Binding-site contacts:
Ligand atom C7 contacts residue ASN154 of chain 8.D at 3.2 Å.
Ligand atom O3 contacts residue HIS148 of chain 8.D at 3.7 Å.
Ligand atom O7 contacts residue SER149 of chain 8.D at 3.4 Å (h-bond).
Ligand atom C1 contacts residue HIS158 of chain 8.D at 3.9 Å.
Ligand atom O6 contacts residue GLY157 of chain 8.D at 3.1 Å.
Ligand atom C6 contacts residue HIS158 of chain 8.D at 4.3 Å.
Ligand atom C7 contacts residue VAL153 of chain 8.D at 3.6 Å (hydrophobic).
Ligand atom C8 contacts residue VAL153 of chain 8.D at 3.2 Å (hydrophobic).
Ligand atom C3 contacts residue ASN154 of chain 8.D at 3.8 Å.
Ligand atom C2 contacts residue HIS158 of chain 8.D at 3.7 Å.
Ligand atom C5 contacts residue HIS158 of chain 8.D at 4.2 Å.
Ligand atom C4 contacts residue ASN154 of chain 8.D at 4.3 Å.
Ligand atom C3 contacts residue HIS158 of chain 8.D at 4.4 Å.
Ligand atom C1 contacts residue ASN154 of chain 8.D at 1.4 Å.
Ligand atom O6 contacts residue HIS158 of chain 8.D at 4.2 Å.
Ligand atom C4 contacts residue HIS158 of chain 8.D at 4.1 Å.
Ligand atom C7 contacts residue SER149 of chain 8.D at 4.4 Å.
Ligand atom O7 contacts residue ASN154 of chain 8.D at 4.2 Å.
Ligand atom O6 contacts residue ASN154 of chain 8.D at 4.2 Å.
Ligand atom C5 contacts residue ASN154 of chain 8.D at 3.7 Å.
Ligand atom C8 contacts residue ASN154 of chain 8.D at 3.1 Å.
Ligand atom O7 contacts residue VAL153 of chain 8.D at 3.3 Å.
Ligand atom O7 contacts residue GLY150 of chain 8.D at 3.4 Å.
Ligand atom N2 contacts residue ASN154 of chain 8.D at 2.8 Å (h-bond).
Ligand atom O5 contacts residue ASN154 of chain 8.D at 2.4 Å (h-bond).
Ligand atom C2 contacts residue ASN154 of chain 8.D at 2.5 Å.
Ligand atom O5 contacts residue HIS158 of chain 8.D at 3.5 Å.
Ligand atom C6 contacts residue GLY157 of chain 8.D at 3.9 Å.

Sequence of chain 8.D:
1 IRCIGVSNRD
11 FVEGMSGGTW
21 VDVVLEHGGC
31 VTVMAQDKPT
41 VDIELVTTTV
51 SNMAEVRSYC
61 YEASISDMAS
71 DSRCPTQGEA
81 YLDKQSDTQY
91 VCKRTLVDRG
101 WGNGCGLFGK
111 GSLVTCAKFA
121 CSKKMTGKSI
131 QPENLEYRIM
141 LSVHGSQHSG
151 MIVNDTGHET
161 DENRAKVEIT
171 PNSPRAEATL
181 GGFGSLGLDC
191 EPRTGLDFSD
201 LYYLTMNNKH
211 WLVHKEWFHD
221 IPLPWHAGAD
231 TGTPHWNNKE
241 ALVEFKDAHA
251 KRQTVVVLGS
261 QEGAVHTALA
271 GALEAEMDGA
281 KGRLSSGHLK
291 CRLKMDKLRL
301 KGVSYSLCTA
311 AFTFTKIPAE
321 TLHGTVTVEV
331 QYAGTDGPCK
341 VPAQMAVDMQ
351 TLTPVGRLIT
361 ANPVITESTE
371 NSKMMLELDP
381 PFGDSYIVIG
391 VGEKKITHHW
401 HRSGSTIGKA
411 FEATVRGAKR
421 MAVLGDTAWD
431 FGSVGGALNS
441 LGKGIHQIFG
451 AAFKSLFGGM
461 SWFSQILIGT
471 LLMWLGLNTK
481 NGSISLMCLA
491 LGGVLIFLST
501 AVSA

A small-molecule ligand and the protein it binds are described below.
Small molecule (SMILES): CC(=O)N[C@@H]1[C@@H](O)[C@H](O)[C@@H](CO)O[C@H]1O